Binding-site contacts:
Ligand atom C10 contacts residue GLU166 of chain 2.A at 3.3 Å.
Ligand atom C1 contacts residue HIS41 of chain 2.A at 3.6 Å.
Ligand atom C25 contacts residue HIS41 of chain 2.A at 3.2 Å.
Ligand atom C17 contacts residue PHE140 of chain 2.A at 3.3 Å (hydrophobic).
Ligand atom C24 contacts residue HIS41 of chain 2.A at 3.5 Å.
Ligand atom C2 contacts residue CYS145 of chain 2.A at 3.3 Å (hydrophobic).
Ligand atom C20 contacts residue HIS164 of chain 2.A at 3.5 Å.
Ligand atom C contacts residue CYS145 of chain 2.A at 1.8 Å (hydrophobic).
Ligand atom N3 contacts residue MET49 of chain 2.A at 2.9 Å (h-bond).
Ligand atom C contacts residue HIS41 of chain 2.A at 3.6 Å.
Ligand atom C12 contacts residue GLU166 of chain 2.A at 3.3 Å.
Ligand atom O1 contacts residue MET165 of chain 2.A at 3.5 Å.
Ligand atom C16 contacts residue PHE140 of chain 2.A at 3.2 Å (hydrophobic).
Ligand atom C16 contacts residue LEU141 of chain 2.A at 3.6 Å (hydrophobic).
Ligand atom O contacts residue GLY143 of chain 2.A at 3.3 Å (h-bond).
Ligand atom C6 contacts residue GLU166 of chain 2.A at 3.6 Å.
Ligand atom C25 contacts residue HIS164 of chain 2.A at 3.7 Å.
Ligand atom C16 contacts residue SER144 of chain 2.A at 3.8 Å.
Ligand atom C9 contacts residue GLU166 of chain 2.A at 3.5 Å.
Ligand atom C2 contacts residue ASN142 of chain 2.A at 3.6 Å.
Ligand atom C15 contacts residue HIS163 of chain 2.A at 3.5 Å.
Ligand atom C8 contacts residue MET49 of chain 2.A at 3.7 Å (hydrophobic).
Ligand atom N2 contacts residue HIS163 of chain 2.A at 2.6 Å (h-bond).
Ligand atom C24 contacts residue MET49 of chain 2.A at 3.8 Å (hydrophobic).
Ligand atom O contacts residue ASN142 of chain 2.A at 2.9 Å (h-bond).
Ligand atom C5 contacts residue GLU166 of chain 2.A at 3.5 Å.
Ligand atom C23 contacts residue MET165 of chain 2.A at 3.7 Å (hydrophobic).
Ligand atom N4 contacts residue MET49 of chain 2.A at 3.5 Å (h-bond).
Ligand atom C3 contacts residue ASN142 of chain 2.A at 3.7 Å.
Ligand atom N2 contacts residue SER144 of chain 2.A at 3.7 Å.
Ligand atom C1 contacts residue CYS145 of chain 2.A at 2.8 Å (hydrophobic).
Ligand atom C15 contacts residue GLU166 of chain 2.A at 3.8 Å.
Ligand atom C16 contacts residue HIS163 of chain 2.A at 3.5 Å.
Ligand atom O1 contacts residue GLU166 of chain 2.A at 2.9 Å (salt-bridge).
Ligand atom C8 contacts residue GLN189 of chain 2.A at 3.4 Å.
Ligand atom C23 contacts residue GLN189 of chain 2.A at 3.7 Å.
Ligand atom C17 contacts residue LEU141 of chain 2.A at 3.4 Å (hydrophobic).
Ligand atom C23 contacts residue ARG188 of chain 2.A at 3.8 Å.
Ligand atom C11 contacts residue GLU166 of chain 2.A at 3.2 Å.
Ligand atom C13 contacts residue GLU166 of chain 2.A at 3.4 Å.

Sequence of chain 2.A:
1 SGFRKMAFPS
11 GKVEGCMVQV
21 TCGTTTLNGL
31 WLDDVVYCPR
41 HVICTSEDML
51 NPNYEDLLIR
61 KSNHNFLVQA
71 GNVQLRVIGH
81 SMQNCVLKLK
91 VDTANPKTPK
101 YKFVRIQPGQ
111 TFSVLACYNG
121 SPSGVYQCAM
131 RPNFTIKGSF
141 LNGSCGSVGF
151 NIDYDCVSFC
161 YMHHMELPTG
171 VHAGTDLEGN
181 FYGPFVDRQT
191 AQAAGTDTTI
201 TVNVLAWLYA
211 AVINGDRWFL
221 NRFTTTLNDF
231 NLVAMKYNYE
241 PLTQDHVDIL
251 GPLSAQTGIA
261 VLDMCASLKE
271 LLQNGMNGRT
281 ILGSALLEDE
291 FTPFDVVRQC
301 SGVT

Sequence of chain 1.A:
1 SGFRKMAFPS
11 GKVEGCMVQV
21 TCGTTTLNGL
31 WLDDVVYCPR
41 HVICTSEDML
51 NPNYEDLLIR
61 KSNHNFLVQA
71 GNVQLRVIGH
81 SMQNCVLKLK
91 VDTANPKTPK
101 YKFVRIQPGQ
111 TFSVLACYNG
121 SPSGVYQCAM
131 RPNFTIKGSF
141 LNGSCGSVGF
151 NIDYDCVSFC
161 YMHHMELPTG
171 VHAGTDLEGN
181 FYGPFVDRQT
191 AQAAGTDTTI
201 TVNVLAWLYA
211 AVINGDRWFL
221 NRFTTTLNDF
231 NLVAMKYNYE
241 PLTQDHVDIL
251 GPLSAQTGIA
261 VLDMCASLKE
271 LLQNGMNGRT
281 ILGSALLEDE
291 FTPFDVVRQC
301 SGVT

A small-molecule ligand and the protein it binds are described below.
Small molecule (SMILES): CCC(=O)N(c1cc(C(C)(C)C)[nH]n1)[C@@H](C(=O)Nc1c(C)cccc1CC)c1cccnc1